The small molecule below binds the protein below.
Small molecule (SMILES): O=c1ccn([C@H]2C[C@H](O)[C@@H](CO[P](=O)(O)O[P](=O)(O)OP(=O)(O)O)O2)c(=O)[nH]1

Binding-site contacts:
Ligand atom C5 contacts residue GLU34 of chain 2.B at 3.5 Å.
Ligand atom O2 contacts residue LYS82 of chain 2.B at 3.6 Å.
Ligand atom O1G contacts residue SER9 of chain 2.B at 3.0 Å (h-bond).
Ligand atom O3G contacts residue LYS53 of chain 2.B at 3.1 Å (salt-bridge).
Ligand atom O1G contacts residue SER11 of chain 2.B at 3.6 Å (h-bond).
Ligand atom O1B contacts residue LYS82 of chain 2.B at 3.6 Å (salt-bridge).
Ligand atom O2G contacts residue ALA69 of chain 2.B at 3.6 Å.
Ligand atom C2' contacts residue VAL32 of chain 2.B at 3.4 Å (hydrophobic).
Ligand atom O3B contacts residue SER9 of chain 2.B at 3.9 Å.
Ligand atom PB contacts residue LYS82 of chain 2.B at 4.0 Å.
Ligand atom C2' contacts residue GLU34 of chain 2.B at 4.1 Å.
Ligand atom O3B contacts residue LYS53 of chain 2.B at 3.7 Å.
Ligand atom O2 contacts residue GLU34 of chain 2.B at 3.2 Å (salt-bridge).
Ligand atom C3' contacts residue VAL32 of chain 2.B at 3.4 Å (hydrophobic).
Ligand atom C2 contacts residue GLU34 of chain 2.B at 3.2 Å.
Ligand atom O1A contacts residue GLN10 of chain 2.B at 3.6 Å.
Ligand atom N1 contacts residue GLU34 of chain 2.B at 3.3 Å.
Ligand atom O2G contacts residue ALA8 of chain 2.B at 4.1 Å.
Ligand atom PG contacts residue LYS53 of chain 2.B at 3.5 Å.
Ligand atom C4 contacts residue GLU34 of chain 2.B at 3.6 Å.
Ligand atom O1G contacts residue GLN10 of chain 2.B at 2.6 Å (h-bond).
Ligand atom O4 contacts residue GLU34 of chain 2.B at 3.9 Å.
Ligand atom O2G contacts residue LYS53 of chain 2.B at 3.2 Å (salt-bridge).
Ligand atom PB contacts residue ARG14 of chain 2.B at 4.1 Å.
Ligand atom O3' contacts residue VAL32 of chain 2.B at 3.4 Å (h-bond).
Ligand atom PG contacts residue ARG14 of chain 2.B at 3.7 Å.
Ligand atom C6 contacts residue GLU34 of chain 2.B at 3.3 Å.
Ligand atom C1' contacts residue GLU34 of chain 2.B at 4.0 Å.
Ligand atom O2G contacts residue SER9 of chain 2.B at 2.8 Å (h-bond).
Ligand atom PA contacts residue GLN10 of chain 2.B at 3.9 Å.
Ligand atom O3A contacts residue LYS82 of chain 2.B at 3.9 Å.
Ligand atom O1B contacts residue LYS53 of chain 2.B at 4.0 Å.
Ligand atom O3' contacts residue SER30 of chain 2.B at 3.7 Å.
Ligand atom O2A contacts residue GLN10 of chain 2.B at 3.3 Å.
Ligand atom N3 contacts residue GLU34 of chain 2.B at 2.8 Å (salt-bridge).
Ligand atom PG contacts residue GLN10 of chain 2.B at 4.0 Å.
Ligand atom PG contacts residue SER9 of chain 2.B at 3.4 Å.
Ligand atom O2B contacts residue LYS82 of chain 2.B at 4.0 Å.
Ligand atom O2G contacts residue ARG14 of chain 2.B at 3.0 Å (salt-bridge).
Ligand atom O3B contacts residue ARG14 of chain 2.B at 3.0 Å (salt-bridge).

Sequence of chain 2.B:
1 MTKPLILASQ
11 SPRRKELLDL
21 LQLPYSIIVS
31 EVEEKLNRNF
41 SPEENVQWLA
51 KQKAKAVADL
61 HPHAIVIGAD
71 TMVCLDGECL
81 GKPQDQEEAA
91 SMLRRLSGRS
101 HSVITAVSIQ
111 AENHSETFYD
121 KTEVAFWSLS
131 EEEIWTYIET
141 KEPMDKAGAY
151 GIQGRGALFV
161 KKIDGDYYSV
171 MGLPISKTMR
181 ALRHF